The small molecule below binds the protein below.
Small molecule (SMILES): CC(=O)N[C@H]1[C@H](O[C@H]2[C@H](O)[C@@H](NC(C)=O)CO[C@@H]2CO)O[C@H](CO)[C@@H](O)[C@@H]1O

Sequence of chain 1.B:
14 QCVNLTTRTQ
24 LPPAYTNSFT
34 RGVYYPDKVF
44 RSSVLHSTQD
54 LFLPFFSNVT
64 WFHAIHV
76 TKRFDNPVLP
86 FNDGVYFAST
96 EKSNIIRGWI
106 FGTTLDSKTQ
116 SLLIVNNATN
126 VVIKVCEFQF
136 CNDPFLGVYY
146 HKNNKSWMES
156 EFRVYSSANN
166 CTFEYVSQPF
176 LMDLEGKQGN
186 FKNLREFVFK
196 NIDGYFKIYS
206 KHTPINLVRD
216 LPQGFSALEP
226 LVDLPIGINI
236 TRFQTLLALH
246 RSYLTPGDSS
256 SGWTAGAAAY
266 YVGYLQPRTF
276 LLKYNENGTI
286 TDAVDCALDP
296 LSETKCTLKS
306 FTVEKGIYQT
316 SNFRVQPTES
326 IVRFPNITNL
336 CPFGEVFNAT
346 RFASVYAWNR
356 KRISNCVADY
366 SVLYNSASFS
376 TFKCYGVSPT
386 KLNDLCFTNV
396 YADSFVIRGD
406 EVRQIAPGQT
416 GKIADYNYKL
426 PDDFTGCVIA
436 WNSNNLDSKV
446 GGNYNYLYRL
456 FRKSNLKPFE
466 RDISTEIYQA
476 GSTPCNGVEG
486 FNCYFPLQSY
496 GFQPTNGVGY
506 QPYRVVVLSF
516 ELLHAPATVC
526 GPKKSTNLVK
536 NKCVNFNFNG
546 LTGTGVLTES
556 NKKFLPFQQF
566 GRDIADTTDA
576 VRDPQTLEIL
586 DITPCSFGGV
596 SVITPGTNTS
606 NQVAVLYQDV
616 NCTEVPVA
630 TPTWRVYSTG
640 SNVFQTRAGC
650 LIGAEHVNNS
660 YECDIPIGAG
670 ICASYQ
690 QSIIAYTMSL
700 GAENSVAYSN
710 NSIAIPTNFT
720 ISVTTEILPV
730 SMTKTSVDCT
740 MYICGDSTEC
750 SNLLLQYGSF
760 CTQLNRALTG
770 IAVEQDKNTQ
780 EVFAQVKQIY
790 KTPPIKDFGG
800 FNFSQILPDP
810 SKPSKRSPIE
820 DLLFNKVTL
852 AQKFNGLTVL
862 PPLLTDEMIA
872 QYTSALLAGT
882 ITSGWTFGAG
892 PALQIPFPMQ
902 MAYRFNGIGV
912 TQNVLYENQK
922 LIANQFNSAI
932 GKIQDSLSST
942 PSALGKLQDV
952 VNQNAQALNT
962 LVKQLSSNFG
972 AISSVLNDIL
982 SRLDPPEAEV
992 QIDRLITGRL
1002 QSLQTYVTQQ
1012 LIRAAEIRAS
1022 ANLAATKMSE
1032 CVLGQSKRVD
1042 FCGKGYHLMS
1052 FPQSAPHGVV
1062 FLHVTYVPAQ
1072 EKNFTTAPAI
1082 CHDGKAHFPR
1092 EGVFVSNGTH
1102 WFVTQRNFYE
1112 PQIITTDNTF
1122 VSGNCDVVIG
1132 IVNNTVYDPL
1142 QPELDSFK

Binding-site contacts:
Ligand atom O7 contacts residue LEU922 of chain 1.B at 3.7 Å.
Ligand atom O4 contacts residue LEU922 of chain 1.B at 4.0 Å.
Ligand atom O5 contacts residue GLN1071 of chain 1.B at 4.4 Å.
Ligand atom C8 contacts residue LEU922 of chain 1.B at 4.3 Å (hydrophobic).
Ligand atom C5 contacts residue ASN717 of chain 1.B at 3.7 Å.
Ligand atom C3 contacts residue LEU922 of chain 1.B at 4.4 Å (hydrophobic).
Ligand atom C2 contacts residue ASN717 of chain 1.B at 2.5 Å.
Ligand atom C1 contacts residue ASN717 of chain 1.B at 1.4 Å.
Ligand atom O6 contacts residue GLN926 of chain 1.B at 4.2 Å.
Ligand atom N2 contacts residue LEU922 of chain 1.B at 4.5 Å.
Ligand atom C7 contacts residue LEU922 of chain 1.B at 3.9 Å (hydrophobic).
Ligand atom O5 contacts residue ASN717 of chain 1.B at 2.4 Å (h-bond).
Ligand atom C3 contacts residue ASN717 of chain 1.B at 3.8 Å.
Ligand atom C7 contacts residue ASN717 of chain 1.B at 4.0 Å.
Ligand atom C1 contacts residue GLN1071 of chain 1.B at 4.2 Å.
Ligand atom C4 contacts residue ASN717 of chain 1.B at 4.2 Å.
Ligand atom N2 contacts residue ASN717 of chain 1.B at 2.9 Å (h-bond).
Ligand atom C2 contacts residue GLN1071 of chain 1.B at 4.4 Å.